Binding-site contacts:
Ligand atom OD1 contacts residue TRP235 of chain 2.A at 2.8 Å (h-bond).
Ligand atom CB contacts residue ASN180 of chain 2.A at 3.4 Å.
Ligand atom N contacts residue ASN180 of chain 2.A at 3.0 Å (h-bond).
Ligand atom CA contacts residue ASN231 of chain 2.A at 3.8 Å.
Ligand atom CG2 contacts residue GLY176 of chain 2.A at 3.6 Å.
Ligand atom O contacts residue LEU179 of chain 2.A at 3.6 Å.
Ligand atom O contacts residue ASN231 of chain 2.A at 3.1 Å (h-bond).
Ligand atom CG contacts residue GLU187 of chain 2.A at 3.5 Å.
Ligand atom ND2 contacts residue TYR186 of chain 2.A at 3.8 Å.
Ligand atom CG contacts residue TRP235 of chain 2.A at 3.8 Å (hydrophobic).
Ligand atom O1P contacts residue ARG61 of chain 2.A at 2.5 Å (salt-bridge).
Ligand atom O2P contacts residue ARG61 of chain 2.A at 2.9 Å (salt-bridge).
Ligand atom CD1 contacts residue ASN231 of chain 2.A at 3.4 Å.
Ligand atom O contacts residue LEU234 of chain 2.A at 3.2 Å.
Ligand atom C contacts residue LYS127 of chain 2.A at 3.8 Å.
Ligand atom C contacts residue LYS54 of chain 2.A at 3.5 Å.
Ligand atom O1P contacts residue MG1 of chain 2.I at 2.3 Å.
Ligand atom CD1 contacts residue LYS54 of chain 2.A at 3.8 Å.
Ligand atom OG contacts residue MG1 of chain 2.I at 3.2 Å.
Ligand atom O2P contacts residue ARG134 of chain 2.A at 2.8 Å (salt-bridge).
Ligand atom CB contacts residue GLU187 of chain 2.A at 3.8 Å.
Ligand atom P contacts residue ARG61 of chain 2.A at 3.6 Å.
Ligand atom O contacts residue ASN180 of chain 2.A at 2.9 Å (h-bond).
Ligand atom N contacts residue ASN231 of chain 2.A at 3.0 Å (h-bond).
Ligand atom O contacts residue LYS127 of chain 2.A at 2.9 Å (salt-bridge).
Ligand atom CA contacts residue LEU179 of chain 2.A at 3.9 Å (hydrophobic).
Ligand atom CA contacts residue LYS54 of chain 2.A at 3.7 Å.
Ligand atom N contacts residue LEU179 of chain 2.A at 3.8 Å.
Ligand atom ND2 contacts residue GLU187 of chain 2.A at 2.5 Å (salt-bridge).
Ligand atom C contacts residue ASN180 of chain 2.A at 3.7 Å.
Ligand atom O contacts residue VAL183 of chain 2.A at 3.3 Å.
Ligand atom C contacts residue LEU179 of chain 2.A at 3.8 Å (hydrophobic).
Ligand atom CD1 contacts residue ASP230 of chain 2.A at 3.6 Å.
Ligand atom CA contacts residue ASN180 of chain 2.A at 3.4 Å.
Ligand atom O3P contacts residue ARG134 of chain 2.A at 2.9 Å (salt-bridge).
Ligand atom OXT contacts residue LYS54 of chain 2.A at 2.7 Å (salt-bridge).
Ligand atom P contacts residue MG1 of chain 2.I at 3.3 Å.
Ligand atom CB contacts residue ASN231 of chain 2.A at 3.5 Å.
Ligand atom P contacts residue TYR135 of chain 2.A at 3.8 Å.
Ligand atom O3P contacts residue TYR135 of chain 2.A at 2.6 Å (h-bond).

Sequence of chain 2.A:
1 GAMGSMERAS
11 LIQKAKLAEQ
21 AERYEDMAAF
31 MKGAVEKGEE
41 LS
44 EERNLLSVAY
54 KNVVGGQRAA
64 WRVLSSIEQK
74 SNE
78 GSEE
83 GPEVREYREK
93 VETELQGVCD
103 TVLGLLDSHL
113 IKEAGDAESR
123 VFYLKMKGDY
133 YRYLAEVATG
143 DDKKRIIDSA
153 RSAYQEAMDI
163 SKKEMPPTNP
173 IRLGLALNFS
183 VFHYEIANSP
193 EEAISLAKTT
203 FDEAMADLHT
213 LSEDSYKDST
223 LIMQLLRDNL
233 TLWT

The protein below binds the small molecule below.
Small molecule (SMILES): CC[C@H](C)[C@H](NC(=O)[C@H](COP(=O)(O)O)NC(=O)[C@H](CC(C)C)NC(=O)[C@H](CC(N)=O)NC(=O)[C@@H](N)C(C)C)C(=O)O